A small-molecule ligand and the protein it binds are described below.
Small molecule (SMILES): CC(=O)N[C@@H]1[C@@H](O)[C@H](O)[C@@H](CO)O[C@H]1O

Sequence of chain 2.D:
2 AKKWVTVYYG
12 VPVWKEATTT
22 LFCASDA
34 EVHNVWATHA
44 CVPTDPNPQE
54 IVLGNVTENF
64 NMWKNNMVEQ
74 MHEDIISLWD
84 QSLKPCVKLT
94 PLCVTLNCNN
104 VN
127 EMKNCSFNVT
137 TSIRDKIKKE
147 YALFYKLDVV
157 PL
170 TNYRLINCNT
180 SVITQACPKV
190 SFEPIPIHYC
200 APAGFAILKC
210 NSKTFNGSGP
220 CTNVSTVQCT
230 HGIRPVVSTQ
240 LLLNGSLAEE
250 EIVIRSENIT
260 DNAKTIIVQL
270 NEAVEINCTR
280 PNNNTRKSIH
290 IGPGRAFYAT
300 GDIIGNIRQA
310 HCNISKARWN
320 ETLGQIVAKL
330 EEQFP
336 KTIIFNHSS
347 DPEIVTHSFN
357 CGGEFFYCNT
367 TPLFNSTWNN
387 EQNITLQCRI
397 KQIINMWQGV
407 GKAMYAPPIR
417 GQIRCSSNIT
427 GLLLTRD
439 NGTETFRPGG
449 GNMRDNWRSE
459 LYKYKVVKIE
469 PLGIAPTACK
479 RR

Binding-site contacts:
Ligand atom C1 contacts residue ARG173 of chain 2.D at 3.9 Å.
Ligand atom O5 contacts residue ARG173 of chain 2.D at 3.6 Å (salt-bridge).
Ligand atom C3 contacts residue ASN178 of chain 2.D at 3.8 Å.
Ligand atom C1 contacts residue ASN178 of chain 2.D at 1.4 Å.
Ligand atom O6 contacts residue VAL156 of chain 2.D at 3.9 Å.
Ligand atom C8 contacts residue ASN178 of chain 2.D at 3.4 Å.
Ligand atom C2 contacts residue ASN178 of chain 2.D at 2.5 Å.
Ligand atom O7 contacts residue ASN178 of chain 2.D at 3.2 Å (h-bond).
Ligand atom C5 contacts residue ASN178 of chain 2.D at 3.7 Å.
Ligand atom O5 contacts residue ASN178 of chain 2.D at 2.4 Å (h-bond).
Ligand atom C5 contacts residue ARG173 of chain 2.D at 4.4 Å.
Ligand atom C4 contacts residue ASN178 of chain 2.D at 4.2 Å.
Ligand atom C7 contacts residue ASN178 of chain 2.D at 3.2 Å.
Ligand atom N2 contacts residue ASN178 of chain 2.D at 2.9 Å (h-bond).